The small molecule below binds the protein below.
Small molecule (SMILES): CC(=O)N[C@@H]1[C@@H](O)[C@H](O[C@@H]2O[C@H](CO)[C@@H](O[C@@H]3O[C@H](CO)[C@@H](O)[C@H](O)[C@H]3NC(C)=O)[C@H](O)[C@H]2NC(C)=O)[C@@H](CO)O[C@H]1O

Binding-site contacts:
Ligand atom C6 contacts residue GLU45 of chain 1.A at 3.4 Å.
Ligand atom C8 contacts residue GLN106 of chain 1.A at 3.6 Å.
Ligand atom C6 contacts residue GLU137 of chain 1.A at 3.5 Å.
Ligand atom N2 contacts residue GLU137 of chain 1.A at 2.9 Å (salt-bridge).
Ligand atom C8 contacts residue GLN69 of chain 1.A at 3.8 Å.
Ligand atom O6 contacts residue GLU137 of chain 1.A at 3.3 Å (salt-bridge).
Ligand atom C8 contacts residue GLU137 of chain 1.A at 3.6 Å.
Ligand atom O6 contacts residue PRO139 of chain 1.A at 3.5 Å.
Ligand atom C3 contacts residue GLN106 of chain 1.A at 3.8 Å.
Ligand atom C8 contacts residue VAL68 of chain 1.A at 3.7 Å (hydrophobic).
Ligand atom O5 contacts residue GLU45 of chain 1.A at 3.5 Å (salt-bridge).
Ligand atom O3 contacts residue ARG138 of chain 1.A at 3.0 Å (salt-bridge).
Ligand atom C2 contacts residue GLU137 of chain 1.A at 3.4 Å.
Ligand atom C7 contacts residue GLN106 of chain 1.A at 3.4 Å.
Ligand atom C5 contacts residue GLN69 of chain 1.A at 3.6 Å.
Ligand atom C7 contacts residue ALA140 of chain 1.A at 3.8 Å (hydrophobic).
Ligand atom C2 contacts residue ARG138 of chain 1.A at 3.8 Å.
Ligand atom C6 contacts residue GLN69 of chain 1.A at 3.6 Å.
Ligand atom O7 contacts residue THR71 of chain 1.A at 3.0 Å (h-bond).
Ligand atom O4 contacts residue GLU137 of chain 1.A at 3.8 Å.
Ligand atom O6 contacts residue GLU45 of chain 1.A at 2.8 Å (salt-bridge).
Ligand atom C3 contacts residue ARG138 of chain 1.A at 3.5 Å.
Ligand atom N2 contacts residue GLN106 of chain 1.A at 3.5 Å (h-bond).
Ligand atom O4 contacts residue THR71 of chain 1.A at 3.5 Å.
Ligand atom O1 contacts residue GLN54 of chain 1.A at 3.4 Å (h-bond).
Ligand atom O3 contacts residue GLN106 of chain 1.A at 2.9 Å (h-bond).
Ligand atom O7 contacts residue GLN69 of chain 1.A at 3.8 Å.
Ligand atom C5 contacts residue THR71 of chain 1.A at 3.5 Å.
Ligand atom O4 contacts residue ARG138 of chain 1.A at 3.1 Å (salt-bridge).
Ligand atom O7 contacts residue ALA140 of chain 1.A at 3.0 Å (h-bond).
Ligand atom C1 contacts residue ARG138 of chain 1.A at 3.5 Å.
Ligand atom C3 contacts residue GLU137 of chain 1.A at 3.7 Å.
Ligand atom O5 contacts residue ARG138 of chain 1.A at 3.1 Å (salt-bridge).
Ligand atom C5 contacts residue ARG138 of chain 1.A at 3.4 Å.
Ligand atom C1 contacts residue GLU137 of chain 1.A at 3.2 Å.
Ligand atom C7 contacts residue ARG138 of chain 1.A at 3.8 Å.
Ligand atom O7 contacts residue ARG138 of chain 1.A at 2.8 Å (salt-bridge).
Ligand atom O7 contacts residue GLN106 of chain 1.A at 3.8 Å.
Ligand atom C6 contacts residue VAL68 of chain 1.A at 3.8 Å (hydrophobic).
Ligand atom O7 contacts residue TRP70 of chain 1.A at 3.6 Å.

Sequence of chain 1.A:
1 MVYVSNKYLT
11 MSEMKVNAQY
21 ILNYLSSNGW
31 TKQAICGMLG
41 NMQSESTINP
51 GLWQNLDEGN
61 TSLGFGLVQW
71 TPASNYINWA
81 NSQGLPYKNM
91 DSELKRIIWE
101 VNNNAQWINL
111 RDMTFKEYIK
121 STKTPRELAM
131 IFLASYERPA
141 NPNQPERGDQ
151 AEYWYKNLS